This protein binds this small molecule.
Small molecule (SMILES): CC(C)(CO[P](=O)(O)O[P](=O)(O)OC[C@H]1O[C@@H](n2cnc3c(N)ncnc32)[C@H](O)[C@@H]1OP(=O)(O)O)[C@@H](O)C(=O)NCCC(=O)NCCNC(=O)Cc1cc(O)cc(O)c1

Binding-site contacts:
Ligand atom NAA contacts residue OXY1 of chain 2.H at 3.0 Å (h-bond).
Ligand atom CAH contacts residue LEU242 of chain 2.C at 3.4 Å (hydrophobic).
Ligand atom OAD contacts residue GLY225 of chain 2.C at 3.2 Å.
Ligand atom C2A contacts residue ASN227 of chain 2.C at 3.1 Å.
Ligand atom C5' contacts residue HIS213 of chain 2.C at 3.5 Å.
Ligand atom C4' contacts residue HIS213 of chain 2.C at 3.3 Å.
Ligand atom O4' contacts residue LEU177 of chain 2.C at 3.3 Å.
Ligand atom N1A contacts residue ALA179 of chain 2.C at 3.2 Å.
Ligand atom C3P contacts residue OXY1 of chain 2.H at 3.5 Å.
Ligand atom O4A contacts residue TYR216 of chain 2.C at 2.9 Å (h-bond).
Ligand atom CAB contacts residue ILE226 of chain 2.C at 3.3 Å (hydrophobic).
Ligand atom C2A contacts residue ALA179 of chain 2.C at 3.3 Å (hydrophobic).
Ligand atom CAG contacts residue GLN290 of chain 2.C at 3.6 Å.
Ligand atom O8A contacts residue HIS213 of chain 2.C at 3.5 Å (h-bond).
Ligand atom NAA contacts residue ILE226 of chain 2.C at 3.5 Å.
Ligand atom OAK contacts residue GLY318 of chain 2.C at 2.9 Å (h-bond).
Ligand atom OAD contacts residue GLY287 of chain 2.C at 3.3 Å (h-bond).
Ligand atom N1A contacts residue ASN227 of chain 2.C at 3.2 Å.
Ligand atom CAC contacts residue ILE226 of chain 2.C at 3.6 Å (hydrophobic).
Ligand atom CAJ contacts residue GLN290 of chain 2.C at 3.5 Å.
Ligand atom OAL contacts residue LYS245 of chain 2.C at 2.7 Å.
Ligand atom C5' contacts residue LEU177 of chain 2.C at 3.5 Å (hydrophobic).
Ligand atom N6A contacts residue ALA224 of chain 2.C at 3.2 Å (h-bond).
Ligand atom C13 contacts residue PHE283 of chain 2.C at 3.6 Å (hydrophobic).
Ligand atom OAK contacts residue LEU242 of chain 2.C at 3.1 Å.
Ligand atom OAL contacts residue GLU180 of chain 2.C at 2.8 Å (salt-bridge).
Ligand atom OAK contacts residue ILE316 of chain 2.C at 3.4 Å (h-bond).
Ligand atom CAI contacts residue GLN290 of chain 2.C at 3.4 Å.
Ligand atom CAH contacts residue GLY318 of chain 2.C at 3.6 Å.
Ligand atom C6P contacts residue ALA224 of chain 2.C at 3.4 Å (hydrophobic).
Ligand atom CAH contacts residue GLN290 of chain 2.C at 3.5 Å.
Ligand atom O3' contacts residue HIS213 of chain 2.C at 3.5 Å.
Ligand atom O9A contacts residue LYS229 of chain 2.C at 3.2 Å (salt-bridge).
Ligand atom OAD contacts residue ILE226 of chain 2.C at 2.6 Å (h-bond).
Ligand atom C2P contacts residue ILE226 of chain 2.C at 3.4 Å (hydrophobic).
Ligand atom N4P contacts residue ALA224 of chain 2.C at 3.0 Å (h-bond).
Ligand atom N6A contacts residue ILE226 of chain 2.C at 2.9 Å (h-bond).
Ligand atom O2' contacts residue LYS229 of chain 2.C at 2.9 Å (salt-bridge).
Ligand atom CAG contacts residue ILE316 of chain 2.C at 3.5 Å (hydrophobic).
Ligand atom CAE contacts residue ILE226 of chain 2.C at 3.4 Å (hydrophobic).

Sequence of chain 2.C:
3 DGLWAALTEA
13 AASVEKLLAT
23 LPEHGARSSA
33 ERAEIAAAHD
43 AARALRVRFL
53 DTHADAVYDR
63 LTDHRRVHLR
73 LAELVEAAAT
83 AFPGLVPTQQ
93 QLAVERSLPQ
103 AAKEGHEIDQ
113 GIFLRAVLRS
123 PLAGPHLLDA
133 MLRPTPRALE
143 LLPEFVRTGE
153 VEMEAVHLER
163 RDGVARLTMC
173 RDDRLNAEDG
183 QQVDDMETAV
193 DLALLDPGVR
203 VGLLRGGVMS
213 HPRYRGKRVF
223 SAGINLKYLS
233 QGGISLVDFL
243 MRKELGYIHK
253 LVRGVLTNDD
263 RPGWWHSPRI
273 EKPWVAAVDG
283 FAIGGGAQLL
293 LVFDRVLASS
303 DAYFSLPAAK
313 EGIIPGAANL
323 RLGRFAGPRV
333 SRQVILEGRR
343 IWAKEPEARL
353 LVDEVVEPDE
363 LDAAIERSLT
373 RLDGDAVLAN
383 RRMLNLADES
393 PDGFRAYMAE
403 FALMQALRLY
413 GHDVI